Sequence of chain 1.F:
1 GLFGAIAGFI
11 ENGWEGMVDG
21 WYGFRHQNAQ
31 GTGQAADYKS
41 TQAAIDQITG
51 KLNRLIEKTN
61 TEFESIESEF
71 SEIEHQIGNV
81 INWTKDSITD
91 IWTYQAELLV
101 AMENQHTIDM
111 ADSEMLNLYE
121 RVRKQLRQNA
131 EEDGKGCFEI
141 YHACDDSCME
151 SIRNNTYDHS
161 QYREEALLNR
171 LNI

Binding-site contacts:
Ligand atom C1 contacts residue ALA30 of chain 1.E at 4.2 Å (hydrophobic).
Ligand atom O5 contacts residue ALA30 of chain 1.E at 4.0 Å.
Ligand atom C5 contacts residue ASN29 of chain 1.E at 3.7 Å.
Ligand atom C1 contacts residue ASN29 of chain 1.E at 1.5 Å.
Ligand atom C8 contacts residue ASN29 of chain 1.E at 4.2 Å.
Ligand atom C2 contacts residue ASN29 of chain 1.E at 2.4 Å.
Ligand atom O6 contacts residue ALA30 of chain 1.E at 4.5 Å.
Ligand atom C3 contacts residue ASN29 of chain 1.E at 3.7 Å.
Ligand atom O6 contacts residue THR31 of chain 1.E at 3.3 Å.
Ligand atom C7 contacts residue ASN29 of chain 1.E at 3.6 Å.
Ligand atom N2 contacts residue ASN29 of chain 1.E at 2.7 Å (h-bond).
Ligand atom O5 contacts residue ASN29 of chain 1.E at 2.4 Å (h-bond).
Ligand atom O6 contacts residue THR312 of chain 1.E at 3.6 Å.
Ligand atom O7 contacts residue ASN29 of chain 1.E at 4.4 Å.
Ligand atom C6 contacts residue THR31 of chain 1.E at 4.5 Å.
Ligand atom C1 contacts residue THR312 of chain 1.E at 3.8 Å.
Ligand atom O6 contacts residue LEU52 of chain 1.F at 4.2 Å.
Ligand atom O5 contacts residue THR312 of chain 1.E at 3.5 Å (h-bond).
Ligand atom C4 contacts residue ASN29 of chain 1.E at 4.3 Å.

A protein and the small-molecule ligand that binds it are described below.
Small molecule (SMILES): CC(=O)N[C@@H]1[C@@H](O)[C@H](O)[C@@H](CO)O[C@H]1O

Sequence of chain 1.E:
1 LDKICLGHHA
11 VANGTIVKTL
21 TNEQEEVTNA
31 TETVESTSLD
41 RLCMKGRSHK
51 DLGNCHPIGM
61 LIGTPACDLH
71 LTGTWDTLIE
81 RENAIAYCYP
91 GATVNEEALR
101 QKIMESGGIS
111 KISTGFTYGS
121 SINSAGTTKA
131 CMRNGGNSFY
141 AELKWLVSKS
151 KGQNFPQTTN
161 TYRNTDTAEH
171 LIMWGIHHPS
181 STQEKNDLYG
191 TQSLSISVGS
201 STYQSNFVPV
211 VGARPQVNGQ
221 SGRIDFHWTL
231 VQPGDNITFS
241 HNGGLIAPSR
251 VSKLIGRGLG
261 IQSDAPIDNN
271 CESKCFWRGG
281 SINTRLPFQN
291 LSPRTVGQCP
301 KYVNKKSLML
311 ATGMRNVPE